Sequence of chain 3.A:
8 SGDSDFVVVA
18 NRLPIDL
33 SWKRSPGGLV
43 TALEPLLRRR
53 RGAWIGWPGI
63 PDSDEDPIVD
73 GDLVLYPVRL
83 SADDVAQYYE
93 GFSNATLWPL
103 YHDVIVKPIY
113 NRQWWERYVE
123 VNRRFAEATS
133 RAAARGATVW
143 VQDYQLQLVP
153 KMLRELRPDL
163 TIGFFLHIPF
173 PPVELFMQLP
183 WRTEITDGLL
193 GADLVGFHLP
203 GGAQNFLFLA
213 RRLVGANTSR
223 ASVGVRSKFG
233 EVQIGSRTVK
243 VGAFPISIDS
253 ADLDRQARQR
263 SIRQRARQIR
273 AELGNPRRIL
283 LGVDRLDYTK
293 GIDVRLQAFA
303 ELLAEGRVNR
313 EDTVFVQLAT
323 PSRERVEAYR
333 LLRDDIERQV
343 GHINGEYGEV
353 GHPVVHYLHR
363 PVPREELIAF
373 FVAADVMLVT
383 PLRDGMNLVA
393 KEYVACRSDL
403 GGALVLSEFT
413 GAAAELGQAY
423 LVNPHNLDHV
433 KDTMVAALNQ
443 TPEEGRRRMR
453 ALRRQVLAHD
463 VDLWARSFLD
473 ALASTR

A protein and the small-molecule ligand that binds it are described below.
Small molecule (SMILES): Nc1ncnc2c1ncn2[C@@H]1O[C@H](CO[P](=O)(O)O[P](=O)(O)O[C@H]2O[C@H](CO)[C@@H](O)[C@H](O)[C@H]2O)[C@@H](O)[C@H]1O

Binding-site contacts:
Ligand atom C8 contacts residue VAL285 of chain 3.A at 3.6 Å (hydrophobic).
Ligand atom O2' contacts residue ASP386 of chain 3.A at 3.5 Å (salt-bridge).
Ligand atom C2D contacts residue VAL391 of chain 3.A at 3.6 Å (hydrophobic).
Ligand atom O2D contacts residue GLU394 of chain 3.A at 2.5 Å (salt-bridge).
Ligand atom C3' contacts residue ASP386 of chain 3.A at 3.6 Å.
Ligand atom O2D contacts residue ARG366 of chain 3.A at 3.1 Å (salt-bridge).
Ligand atom N6 contacts residue LEU320 of chain 3.A at 3.3 Å (h-bond).
Ligand atom C5 contacts residue THR322 of chain 3.A at 3.6 Å.
Ligand atom O3' contacts residue MET388 of chain 3.A at 2.9 Å (h-bond).
Ligand atom O1B contacts residue LYS292 of chain 3.A at 2.9 Å (salt-bridge).
Ligand atom N3 contacts residue LEU369 of chain 3.A at 3.7 Å.
Ligand atom C2D contacts residue GLU394 of chain 3.A at 3.4 Å.
Ligand atom N6 contacts residue ARG362 of chain 3.A at 3.6 Å (salt-bridge).
Ligand atom O4' contacts residue LEU390 of chain 3.A at 3.5 Å (h-bond).
Ligand atom O3' contacts residue ASN389 of chain 3.A at 3.3 Å (h-bond).
Ligand atom O2A contacts residue ASN389 of chain 3.A at 3.3 Å.
Ligand atom O3D contacts residue GLU394 of chain 3.A at 2.7 Å (salt-bridge).
Ligand atom N7 contacts residue ARG287 of chain 3.A at 3.7 Å.
Ligand atom O3' contacts residue GLY387 of chain 3.A at 3.1 Å (h-bond).
Ligand atom O4' contacts residue ASN389 of chain 3.A at 2.8 Å (h-bond).
Ligand atom O2A contacts residue LEU390 of chain 3.A at 2.7 Å (h-bond).
Ligand atom O1B contacts residue ARG287 of chain 3.A at 3.1 Å (salt-bridge).
Ligand atom N7 contacts residue VAL285 of chain 3.A at 3.3 Å.
Ligand atom N6 contacts residue THR322 of chain 3.A at 3.4 Å.
Ligand atom C2 contacts residue VAL364 of chain 3.A at 3.2 Å (hydrophobic).
Ligand atom O6' contacts residue HIS169 of chain 3.A at 2.9 Å (h-bond).
Ligand atom O4' contacts residue MET388 of chain 3.A at 3.5 Å.
Ligand atom O2D contacts residue LEU369 of chain 3.A at 3.6 Å.
Ligand atom O6' contacts residue ILE248 of chain 3.A at 3.6 Å.
Ligand atom C2' contacts residue HIS169 of chain 3.A at 3.6 Å.
Ligand atom O2B contacts residue ARG287 of chain 3.A at 2.9 Å (salt-bridge).
Ligand atom C6 contacts residue THR322 of chain 3.A at 3.5 Å.
Ligand atom N7 contacts residue ASP286 of chain 3.A at 3.4 Å.
Ligand atom O6' contacts residue HIS200 of chain 3.A at 3.3 Å (h-bond).
Ligand atom O2' contacts residue TRP100 of chain 3.A at 3.6 Å.
Ligand atom O3' contacts residue ASP386 of chain 3.A at 2.7 Å (salt-bridge).
Ligand atom O1A contacts residue LYS292 of chain 3.A at 2.8 Å (salt-bridge).
Ligand atom C3D contacts residue GLU394 of chain 3.A at 3.6 Å.
Ligand atom N1 contacts residue VAL364 of chain 3.A at 2.9 Å (h-bond).
Ligand atom N7 contacts residue THR322 of chain 3.A at 3.6 Å.